Binding-site contacts:
Ligand atom C8 contacts residue SER333 of chain 3.C at 3.0 Å.
Ligand atom C5 contacts residue ASN332 of chain 3.C at 3.7 Å.
Ligand atom O6 contacts residue NAG2 of chain 3.JA at 3.5 Å (h-bond).
Ligand atom C6 contacts residue NAG2 of chain 3.JA at 4.3 Å.
Ligand atom C8 contacts residue GLY335 of chain 3.C at 4.4 Å.
Ligand atom C4 contacts residue ASN332 of chain 3.C at 4.3 Å.
Ligand atom N2 contacts residue ASN332 of chain 3.C at 2.9 Å (h-bond).
Ligand atom N2 contacts residue NAG1 of chain 3.JA at 4.3 Å.
Ligand atom O7 contacts residue NAG1 of chain 3.JA at 2.6 Å (h-bond).
Ligand atom C8 contacts residue THR341 of chain 3.C at 4.5 Å.
Ligand atom N2 contacts residue SER333 of chain 3.C at 3.6 Å.
Ligand atom C5 contacts residue NAG2 of chain 3.JA at 3.9 Å.
Ligand atom O7 contacts residue SER333 of chain 3.C at 4.3 Å.
Ligand atom C8 contacts residue SER334 of chain 3.C at 4.4 Å.
Ligand atom O6 contacts residue NAG1 of chain 3.KA at 3.8 Å.
Ligand atom O7 contacts residue ASN332 of chain 3.C at 2.6 Å (h-bond).
Ligand atom C8 contacts residue NAG1 of chain 3.JA at 4.0 Å.
Ligand atom C1 contacts residue ASN332 of chain 3.C at 1.4 Å.
Ligand atom C2 contacts residue NAG1 of chain 3.JA at 4.2 Å.
Ligand atom O5 contacts residue ASN332 of chain 3.C at 2.5 Å (h-bond).
Ligand atom C2 contacts residue ASN332 of chain 3.C at 2.5 Å.
Ligand atom C3 contacts residue ASN332 of chain 3.C at 3.8 Å.
Ligand atom C8 contacts residue ASN332 of chain 3.C at 4.2 Å.
Ligand atom O7 contacts residue SER357 of chain 3.C at 3.9 Å.
Ligand atom C7 contacts residue SER333 of chain 3.C at 3.5 Å.
Ligand atom C7 contacts residue ASN332 of chain 3.C at 2.9 Å.
Ligand atom C7 contacts residue NAG1 of chain 3.JA at 3.6 Å.

The small molecule below binds the protein below.
Small molecule (SMILES): CC(=O)N[C@H]1[C@H](O[C@H]2[C@H](O)[C@@H](NC(C)=O)CO[C@@H]2CO)O[C@H](CO)[C@@H](O)[C@@H]1O

Sequence of chain 3.C:
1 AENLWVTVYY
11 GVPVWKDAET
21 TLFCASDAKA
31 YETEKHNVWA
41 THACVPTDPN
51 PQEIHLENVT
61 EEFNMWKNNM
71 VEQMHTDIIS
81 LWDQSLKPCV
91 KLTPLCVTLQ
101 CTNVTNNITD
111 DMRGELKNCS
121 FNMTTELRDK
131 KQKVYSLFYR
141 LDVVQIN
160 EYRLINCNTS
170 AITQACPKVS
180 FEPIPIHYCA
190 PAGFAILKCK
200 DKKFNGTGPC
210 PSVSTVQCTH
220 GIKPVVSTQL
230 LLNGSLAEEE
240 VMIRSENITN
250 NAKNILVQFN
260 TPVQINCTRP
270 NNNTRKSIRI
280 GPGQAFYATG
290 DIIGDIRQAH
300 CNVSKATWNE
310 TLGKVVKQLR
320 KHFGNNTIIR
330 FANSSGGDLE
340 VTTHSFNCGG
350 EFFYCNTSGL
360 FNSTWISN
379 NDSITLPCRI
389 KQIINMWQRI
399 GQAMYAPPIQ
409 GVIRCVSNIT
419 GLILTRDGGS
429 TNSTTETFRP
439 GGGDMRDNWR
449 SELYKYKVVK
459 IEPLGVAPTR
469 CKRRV